Binding-site contacts:
Ligand atom C1 contacts residue GLN1071 of chain 1.D at 4.0 Å.
Ligand atom C7 contacts residue ASN717 of chain 1.D at 3.5 Å.
Ligand atom O7 contacts residue ASN717 of chain 1.D at 3.7 Å.
Ligand atom C7 contacts residue LEU922 of chain 1.D at 4.1 Å (hydrophobic).
Ligand atom O6 contacts residue LEU922 of chain 1.D at 4.0 Å.
Ligand atom O6 contacts residue THR719 of chain 1.D at 4.4 Å.
Ligand atom C1 contacts residue ASN717 of chain 1.D at 1.4 Å.
Ligand atom O6 contacts residue GLN926 of chain 1.D at 2.5 Å (h-bond).
Ligand atom C2 contacts residue GLN1071 of chain 1.D at 3.9 Å.
Ligand atom O6 contacts residue PHE718 of chain 1.D at 4.3 Å.
Ligand atom N2 contacts residue GLN1071 of chain 1.D at 3.7 Å.
Ligand atom C2 contacts residue ASN717 of chain 1.D at 2.5 Å.
Ligand atom C8 contacts residue LEU922 of chain 1.D at 3.8 Å (hydrophobic).
Ligand atom N2 contacts residue ASN717 of chain 1.D at 2.9 Å (h-bond).
Ligand atom C6 contacts residue LEU922 of chain 1.D at 3.9 Å (hydrophobic).
Ligand atom O4 contacts residue LEU922 of chain 1.D at 3.9 Å.
Ligand atom C5 contacts residue LEU922 of chain 1.D at 3.9 Å (hydrophobic).
Ligand atom N2 contacts residue LEU922 of chain 1.D at 3.9 Å.
Ligand atom C5 contacts residue GLN926 of chain 1.D at 4.4 Å.
Ligand atom C5 contacts residue ASN717 of chain 1.D at 3.7 Å.
Ligand atom C4 contacts residue ASN717 of chain 1.D at 4.2 Å.
Ligand atom O5 contacts residue ASN717 of chain 1.D at 2.4 Å (h-bond).
Ligand atom C6 contacts residue GLN926 of chain 1.D at 3.7 Å.
Ligand atom C3 contacts residue ASN717 of chain 1.D at 3.8 Å.

Sequence of chain 1.D:
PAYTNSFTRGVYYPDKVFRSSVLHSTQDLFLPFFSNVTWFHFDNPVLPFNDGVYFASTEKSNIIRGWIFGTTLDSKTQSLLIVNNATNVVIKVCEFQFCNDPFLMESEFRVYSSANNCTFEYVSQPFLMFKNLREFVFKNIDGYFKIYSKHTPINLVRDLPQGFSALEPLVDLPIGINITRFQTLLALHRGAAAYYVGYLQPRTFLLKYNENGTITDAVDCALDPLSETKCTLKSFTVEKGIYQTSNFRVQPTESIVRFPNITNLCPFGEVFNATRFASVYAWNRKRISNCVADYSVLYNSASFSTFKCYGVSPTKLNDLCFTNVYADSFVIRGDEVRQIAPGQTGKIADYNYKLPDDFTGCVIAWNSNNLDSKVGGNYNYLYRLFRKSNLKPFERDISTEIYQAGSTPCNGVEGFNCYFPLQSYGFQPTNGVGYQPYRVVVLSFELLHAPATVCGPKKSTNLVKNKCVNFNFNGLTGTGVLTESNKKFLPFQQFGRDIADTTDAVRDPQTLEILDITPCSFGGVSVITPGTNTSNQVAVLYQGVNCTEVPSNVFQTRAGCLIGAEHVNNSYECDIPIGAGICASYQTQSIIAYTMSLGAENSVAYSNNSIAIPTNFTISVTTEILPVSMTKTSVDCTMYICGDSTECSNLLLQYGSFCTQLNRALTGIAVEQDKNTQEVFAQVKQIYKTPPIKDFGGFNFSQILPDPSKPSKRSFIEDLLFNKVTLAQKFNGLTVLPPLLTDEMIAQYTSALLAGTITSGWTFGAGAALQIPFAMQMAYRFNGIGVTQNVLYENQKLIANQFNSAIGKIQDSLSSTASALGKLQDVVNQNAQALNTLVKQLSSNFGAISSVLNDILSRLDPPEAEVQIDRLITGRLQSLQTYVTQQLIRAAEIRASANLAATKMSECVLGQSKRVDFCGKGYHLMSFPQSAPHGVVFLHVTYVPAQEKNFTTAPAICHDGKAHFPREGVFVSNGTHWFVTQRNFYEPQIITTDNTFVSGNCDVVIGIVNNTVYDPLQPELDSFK

A protein and the small-molecule ligand that binds it are described below.
Small molecule (SMILES): CC(=O)N[C@H]1[C@H](O[C@H]2[C@H](O)[C@@H](NC(C)=O)CO[C@@H]2CO)O[C@H](CO)[C@@H](O)[C@@H]1O